Sequence of chain 2.D:
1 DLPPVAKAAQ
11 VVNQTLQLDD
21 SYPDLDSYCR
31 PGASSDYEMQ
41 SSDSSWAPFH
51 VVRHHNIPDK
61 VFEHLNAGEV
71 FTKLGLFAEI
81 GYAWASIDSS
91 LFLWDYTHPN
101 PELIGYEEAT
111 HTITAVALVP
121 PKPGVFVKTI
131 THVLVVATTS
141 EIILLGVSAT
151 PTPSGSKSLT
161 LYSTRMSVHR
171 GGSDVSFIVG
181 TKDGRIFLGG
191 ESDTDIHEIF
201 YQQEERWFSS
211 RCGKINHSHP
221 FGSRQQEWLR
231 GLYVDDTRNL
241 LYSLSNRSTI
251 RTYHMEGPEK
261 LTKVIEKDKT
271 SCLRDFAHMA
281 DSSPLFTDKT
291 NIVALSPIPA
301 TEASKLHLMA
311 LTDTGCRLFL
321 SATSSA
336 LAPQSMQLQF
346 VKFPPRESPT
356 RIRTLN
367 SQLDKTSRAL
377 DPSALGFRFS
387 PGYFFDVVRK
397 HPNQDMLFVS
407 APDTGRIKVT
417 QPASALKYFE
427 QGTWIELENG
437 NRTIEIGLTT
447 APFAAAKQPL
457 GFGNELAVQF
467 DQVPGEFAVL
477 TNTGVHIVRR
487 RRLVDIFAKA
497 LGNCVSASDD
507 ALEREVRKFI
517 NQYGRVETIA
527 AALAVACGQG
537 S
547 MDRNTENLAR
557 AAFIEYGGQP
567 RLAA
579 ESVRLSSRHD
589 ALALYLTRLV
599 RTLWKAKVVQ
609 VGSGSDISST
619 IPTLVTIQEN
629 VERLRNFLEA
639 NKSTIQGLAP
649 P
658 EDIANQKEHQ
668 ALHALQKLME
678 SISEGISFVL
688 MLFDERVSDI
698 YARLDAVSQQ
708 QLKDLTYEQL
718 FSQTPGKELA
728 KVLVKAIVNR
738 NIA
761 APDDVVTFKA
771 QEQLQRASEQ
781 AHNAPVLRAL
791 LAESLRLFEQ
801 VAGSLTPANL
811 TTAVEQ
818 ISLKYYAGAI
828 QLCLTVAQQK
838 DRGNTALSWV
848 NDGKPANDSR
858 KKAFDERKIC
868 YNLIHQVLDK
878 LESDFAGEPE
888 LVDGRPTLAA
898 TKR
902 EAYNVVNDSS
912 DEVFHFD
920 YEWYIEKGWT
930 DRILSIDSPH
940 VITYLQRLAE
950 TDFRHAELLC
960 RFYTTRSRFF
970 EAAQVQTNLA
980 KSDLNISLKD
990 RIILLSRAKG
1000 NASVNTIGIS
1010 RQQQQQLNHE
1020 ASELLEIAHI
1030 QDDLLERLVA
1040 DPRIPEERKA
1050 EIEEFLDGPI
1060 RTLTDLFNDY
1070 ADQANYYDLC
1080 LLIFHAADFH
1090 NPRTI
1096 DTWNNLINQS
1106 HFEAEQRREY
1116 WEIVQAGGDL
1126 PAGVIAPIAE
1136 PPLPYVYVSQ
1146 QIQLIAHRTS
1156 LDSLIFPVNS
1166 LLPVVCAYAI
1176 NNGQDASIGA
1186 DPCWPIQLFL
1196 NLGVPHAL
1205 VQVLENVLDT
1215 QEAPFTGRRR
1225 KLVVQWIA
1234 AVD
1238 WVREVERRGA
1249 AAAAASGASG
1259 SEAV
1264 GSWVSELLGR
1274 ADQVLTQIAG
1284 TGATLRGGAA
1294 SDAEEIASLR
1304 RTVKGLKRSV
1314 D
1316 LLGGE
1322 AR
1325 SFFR

Sequence of chain 2.F:
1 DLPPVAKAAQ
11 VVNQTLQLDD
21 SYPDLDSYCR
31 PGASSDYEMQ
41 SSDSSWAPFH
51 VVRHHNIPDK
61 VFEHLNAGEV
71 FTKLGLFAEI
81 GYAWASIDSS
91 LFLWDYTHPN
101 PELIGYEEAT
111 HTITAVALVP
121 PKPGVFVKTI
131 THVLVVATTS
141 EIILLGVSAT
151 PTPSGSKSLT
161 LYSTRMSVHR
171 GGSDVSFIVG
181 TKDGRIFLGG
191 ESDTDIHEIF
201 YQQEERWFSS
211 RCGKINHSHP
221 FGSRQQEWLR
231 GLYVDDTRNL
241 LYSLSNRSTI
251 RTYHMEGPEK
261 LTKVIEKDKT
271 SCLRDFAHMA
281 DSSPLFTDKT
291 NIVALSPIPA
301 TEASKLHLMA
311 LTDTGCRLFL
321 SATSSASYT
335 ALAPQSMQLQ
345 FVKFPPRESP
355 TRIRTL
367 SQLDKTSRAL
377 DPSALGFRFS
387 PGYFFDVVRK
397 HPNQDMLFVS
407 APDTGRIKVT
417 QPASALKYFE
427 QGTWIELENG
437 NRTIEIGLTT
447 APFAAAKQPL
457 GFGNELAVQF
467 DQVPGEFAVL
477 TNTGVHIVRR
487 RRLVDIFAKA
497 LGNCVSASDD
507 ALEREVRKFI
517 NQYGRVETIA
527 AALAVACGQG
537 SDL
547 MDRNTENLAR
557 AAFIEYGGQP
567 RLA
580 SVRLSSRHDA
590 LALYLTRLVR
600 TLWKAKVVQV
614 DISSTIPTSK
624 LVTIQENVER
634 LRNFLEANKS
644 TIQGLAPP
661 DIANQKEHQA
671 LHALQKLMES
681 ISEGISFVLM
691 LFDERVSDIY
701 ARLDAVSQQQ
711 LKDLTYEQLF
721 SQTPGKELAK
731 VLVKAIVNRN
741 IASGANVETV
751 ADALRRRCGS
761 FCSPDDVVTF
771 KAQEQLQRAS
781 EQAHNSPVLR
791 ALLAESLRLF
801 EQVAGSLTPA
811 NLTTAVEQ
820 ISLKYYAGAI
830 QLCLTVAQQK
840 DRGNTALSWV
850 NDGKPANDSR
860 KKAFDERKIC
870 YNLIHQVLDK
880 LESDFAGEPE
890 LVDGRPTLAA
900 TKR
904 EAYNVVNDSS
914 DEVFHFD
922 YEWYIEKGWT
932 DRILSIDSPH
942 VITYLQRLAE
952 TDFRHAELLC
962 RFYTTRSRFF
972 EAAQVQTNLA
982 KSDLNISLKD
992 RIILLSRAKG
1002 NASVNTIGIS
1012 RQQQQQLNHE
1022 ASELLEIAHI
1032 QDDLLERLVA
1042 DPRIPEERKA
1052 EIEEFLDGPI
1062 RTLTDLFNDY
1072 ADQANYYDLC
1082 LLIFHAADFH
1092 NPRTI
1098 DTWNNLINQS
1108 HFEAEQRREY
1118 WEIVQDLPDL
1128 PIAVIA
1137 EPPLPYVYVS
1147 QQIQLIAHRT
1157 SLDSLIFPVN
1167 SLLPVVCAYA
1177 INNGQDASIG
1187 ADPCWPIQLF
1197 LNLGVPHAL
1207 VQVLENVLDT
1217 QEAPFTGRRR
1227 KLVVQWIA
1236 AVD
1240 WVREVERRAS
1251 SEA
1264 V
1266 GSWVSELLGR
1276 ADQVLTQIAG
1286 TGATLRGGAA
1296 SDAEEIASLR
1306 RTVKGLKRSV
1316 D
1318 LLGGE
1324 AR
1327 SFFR

This small molecule binds to this protein.
Small molecule (SMILES): CSCC[C@H](NC(=O)[C@@H]1CCCN1C(=O)[C@H](CC(C)C)NC(=O)[C@H](CC(C)C)NC(=O)[C@H](CCCCN)NC(=O)[C@H](C)NC(=O)[C@H](CCCCN)NC(=O)[C@@H](N)CCCN=C(N)N)C(=O)N[C@@H](CCC(=O)O)C(=O)N[C@@H](CCC(=O)O)C(=O)N[C@@H](C)C(=O)N[C@@H](CC(C)C)C(=O)N[C@@H](CC(C)C)C(=O)N1CCC[C@H]1C=O

Binding-site contacts:
Ligand atom CD contacts residue TYR1076 of chain 2.D at 2.5 Å (hydrophobic).
Ligand atom CE contacts residue ASN1074 of chain 2.D at 1.9 Å.
Ligand atom O contacts residue ASP1071 of chain 2.D at 0.9 Å.
Ligand atom O contacts residue ASP1071 of chain 2.D at 2.6 Å (salt-bridge).
Ligand atom N contacts residue ASP1071 of chain 2.D at 2.7 Å (salt-bridge).
Ligand atom CB contacts residue ASN1074 of chain 2.D at 2.8 Å.
Ligand atom CB contacts residue PHE1066 of chain 2.D at 2.4 Å (hydrophobic).
Ligand atom CG contacts residue PHE1066 of chain 2.D at 1.9 Å (hydrophobic).
Ligand atom CA contacts residue LYS8 of chain 2.P at 2.5 Å.
Ligand atom CD contacts residue PHE1083 of chain 2.D at 2.5 Å (hydrophobic).
Ligand atom N contacts residue CYS1079 of chain 2.D at 2.6 Å (h-bond).
Ligand atom NE contacts residue PHE1083 of chain 2.D at 1.8 Å.
Ligand atom CD contacts residue PHE1066 of chain 2.D at 1.0 Å (hydrophobic).
Ligand atom NH1 contacts residue PHE1083 of chain 2.D at 1.2 Å.
Ligand atom O contacts residue LYS8 of chain 2.P at 2.2 Å.
Ligand atom CA contacts residue ARG11 of chain 2.P at 2.4 Å.
Ligand atom O contacts residue VAL127 of chain 2.F at 2.5 Å (h-bond).
Ligand atom CG contacts residue CYS1079 of chain 2.D at 2.2 Å (hydrophobic).
Ligand atom CB contacts residue LYS8 of chain 2.P at 2.2 Å.
Ligand atom NH2 contacts residue PHE1083 of chain 2.D at 0.8 Å.
Ligand atom CA contacts residue ASP1071 of chain 2.D at 2.1 Å.
Ligand atom NZ contacts residue ASN1074 of chain 2.D at 1.1 Å (h-bond).
Ligand atom NE contacts residue PHE1066 of chain 2.D at 2.2 Å.
Ligand atom CG contacts residue ASN1074 of chain 2.D at 1.5 Å.
Ligand atom CB contacts residue ASP1071 of chain 2.D at 2.7 Å.
Ligand atom C contacts residue ASP1071 of chain 2.D at 2.3 Å.
Ligand atom NH1 contacts residue CYS1079 of chain 2.D at 2.3 Å (h-bond).
Ligand atom CA contacts residue CYS1079 of chain 2.D at 2.9 Å (hydrophobic).
Ligand atom CG contacts residue TYR1076 of chain 2.D at 2.9 Å (hydrophobic).
Ligand atom N contacts residue ALA1070 of chain 2.D at 2.1 Å.
Ligand atom N contacts residue GLY105 of chain 2.F at 2.8 Å (h-bond).
Ligand atom N contacts residue ASP1071 of chain 2.D at 1.4 Å (salt-bridge).
Ligand atom CB contacts residue ARG11 of chain 2.P at 1.1 Å.
Ligand atom C contacts residue LYS8 of chain 2.P at 2.9 Å.
Ligand atom CD contacts residue ASN1074 of chain 2.D at 2.5 Å.
Ligand atom C contacts residue ASP1071 of chain 2.D at 0.9 Å.
Ligand atom CZ contacts residue PHE1083 of chain 2.D at 0.9 Å (hydrophobic).
Ligand atom CA contacts residue ASP1071 of chain 2.D at 2.1 Å.
Ligand atom N contacts residue ASP1071 of chain 2.D at 1.7 Å.
Ligand atom N contacts residue LYS8 of chain 2.P at 2.1 Å (salt-bridge).

Sequence of chain 2.P:
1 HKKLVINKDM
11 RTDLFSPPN